A small-molecule ligand and the protein it binds are described below.
Small molecule (SMILES): CC(=O)N[C@@H]1[C@@H](O)[C@H](O)[C@@H](CO)O[C@H]1O

Sequence of chain 1.F:
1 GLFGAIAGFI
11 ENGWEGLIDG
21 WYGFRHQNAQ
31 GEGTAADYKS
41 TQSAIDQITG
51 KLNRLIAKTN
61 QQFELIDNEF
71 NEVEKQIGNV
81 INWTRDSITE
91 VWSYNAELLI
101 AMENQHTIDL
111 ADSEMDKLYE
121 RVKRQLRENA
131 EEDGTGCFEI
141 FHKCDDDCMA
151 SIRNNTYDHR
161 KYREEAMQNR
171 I

Binding-site contacts:
Ligand atom O5 contacts residue ASN82 of chain 1.F at 2.5 Å (h-bond).
Ligand atom O7 contacts residue ASN79 of chain 1.F at 3.7 Å.
Ligand atom C2 contacts residue ASN82 of chain 1.F at 2.6 Å.
Ligand atom C5 contacts residue ASN82 of chain 1.F at 3.9 Å.
Ligand atom O3 contacts residue GLU72 of chain 1.F at 4.2 Å.
Ligand atom C4 contacts residue ASN82 of chain 1.F at 4.4 Å.
Ligand atom C3 contacts residue ASN82 of chain 1.F at 3.9 Å.
Ligand atom C7 contacts residue ASN79 of chain 1.F at 3.6 Å.
Ligand atom N2 contacts residue ASN79 of chain 1.F at 4.5 Å.
Ligand atom C7 contacts residue ASN82 of chain 1.F at 4.0 Å.
Ligand atom C8 contacts residue ASN79 of chain 1.F at 3.0 Å.
Ligand atom C1 contacts residue ASN82 of chain 1.F at 1.5 Å.
Ligand atom C8 contacts residue GLU72 of chain 1.F at 3.9 Å.
Ligand atom N2 contacts residue ASN82 of chain 1.F at 3.4 Å (h-bond).
Ligand atom C8 contacts residue LYS75 of chain 1.F at 3.3 Å.
Ligand atom O7 contacts residue ASN82 of chain 1.F at 4.0 Å.